Binding-site contacts:
Ligand atom C31 contacts residue TRP98 of chain 1.Q at 4.1 Å (hydrophobic).
Ligand atom C11 contacts residue TYR35 of chain 1.Z at 3.8 Å (hydrophobic).
Ligand atom C25 contacts residue LEU95 of chain 1.Q at 3.9 Å (hydrophobic).
Ligand atom C9 contacts residue TYR35 of chain 1.Z at 3.9 Å (hydrophobic).
Ligand atom C37 contacts residue LEU34 of chain 1.Z at 4.1 Å (hydrophobic).
Ligand atom C19 contacts residue LEU27 of chain 1.Z at 3.6 Å (hydrophobic).
Ligand atom O16 contacts residue LEU28 of chain 1.Z at 3.9 Å.
Ligand atom O3 contacts residue HIS36 of chain 1.Z at 3.5 Å.
Ligand atom C25 contacts residue TRP98 of chain 1.Q at 3.6 Å (hydrophobic).
Ligand atom C5 contacts residue TYR35 of chain 1.Z at 3.8 Å (hydrophobic).
Ligand atom C37 contacts residue PHE459 of chain 1.N at 3.5 Å (hydrophobic).
Ligand atom C1 contacts residue GLY31 of chain 1.Z at 3.8 Å.
Ligand atom O55 contacts residue TRP32 of chain 1.Z at 3.3 Å.
Ligand atom C43 contacts residue PHE37 of chain 1.Y at 4.0 Å (hydrophobic).
Ligand atom C28 contacts residue LEU27 of chain 1.Z at 3.7 Å (hydrophobic).
Ligand atom O5 contacts residue TRP98 of chain 1.Q at 3.2 Å.
Ligand atom C28 contacts residue TRP98 of chain 1.Q at 4.1 Å (hydrophobic).
Ligand atom C57 contacts residue TRP98 of chain 1.Q at 3.6 Å (hydrophobic).
Ligand atom C40 contacts residue LEU462 of chain 1.N at 4.1 Å (hydrophobic).
Ligand atom C1 contacts residue LEU28 of chain 1.Z at 3.9 Å (hydrophobic).
Ligand atom C43 contacts residue PHE459 of chain 1.N at 3.8 Å (hydrophobic).
Ligand atom O16 contacts residue GLY31 of chain 1.Z at 3.7 Å.
Ligand atom O49 contacts residue GLY31 of chain 1.Z at 4.1 Å.
Ligand atom O61 contacts residue TYR102 of chain 1.Q at 3.9 Å.
Ligand atom O49 contacts residue TRP32 of chain 1.Z at 3.5 Å (h-bond).
Ligand atom O49 contacts residue LEU28 of chain 1.Z at 2.8 Å (h-bond).
Ligand atom C43 contacts residue LEU35 of chain 1.N at 3.8 Å (hydrophobic).
Ligand atom C10 contacts residue TYR35 of chain 1.Z at 3.4 Å (hydrophobic).
Ligand atom C40 contacts residue PHE37 of chain 1.Y at 4.1 Å (hydrophobic).
Ligand atom C43 contacts residue LEU34 of chain 1.Z at 4.0 Å (hydrophobic).
Ligand atom C22 contacts residue TRP98 of chain 1.Q at 3.4 Å (hydrophobic).
Ligand atom C34 contacts residue LEU27 of chain 1.Z at 4.0 Å (hydrophobic).
Ligand atom O6 contacts residue TYR35 of chain 1.Z at 2.8 Å (h-bond).
Ligand atom O16 contacts residue LEU27 of chain 1.Z at 4.0 Å.
Ligand atom C1 contacts residue TRP32 of chain 1.Z at 3.5 Å (hydrophobic).
Ligand atom C57 contacts residue TYR35 of chain 1.Z at 4.1 Å (hydrophobic).
Ligand atom O1 contacts residue TYR35 of chain 1.Z at 3.0 Å.
Ligand atom C18 contacts residue LEU28 of chain 1.Z at 3.7 Å (hydrophobic).
Ligand atom O16 contacts residue TRP98 of chain 1.Q at 3.9 Å.
Ligand atom O61 contacts residue TRP98 of chain 1.Q at 3.0 Å (h-bond).

This protein binds this small molecule.
Small molecule (SMILES): CCCCCCCCCCO[C@@H]1O[C@H](CO)[C@@H](O[C@H]2O[C@H](CO)[C@@H](O)[C@H](O)[C@H]2O)[C@H](O)[C@H]1O

Sequence of chain 1.Q:
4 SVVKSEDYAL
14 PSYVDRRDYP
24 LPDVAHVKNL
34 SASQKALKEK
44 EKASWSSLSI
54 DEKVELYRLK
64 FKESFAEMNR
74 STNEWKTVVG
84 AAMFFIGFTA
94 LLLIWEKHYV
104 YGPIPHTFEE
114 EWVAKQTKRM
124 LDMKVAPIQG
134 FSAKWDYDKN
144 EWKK

Sequence of chain 1.Y:
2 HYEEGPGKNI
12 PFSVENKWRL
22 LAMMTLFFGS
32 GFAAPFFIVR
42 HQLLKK

Sequence of chain 1.Z:
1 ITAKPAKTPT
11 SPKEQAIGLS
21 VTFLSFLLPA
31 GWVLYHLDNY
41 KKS

Sequence of chain 1.N:
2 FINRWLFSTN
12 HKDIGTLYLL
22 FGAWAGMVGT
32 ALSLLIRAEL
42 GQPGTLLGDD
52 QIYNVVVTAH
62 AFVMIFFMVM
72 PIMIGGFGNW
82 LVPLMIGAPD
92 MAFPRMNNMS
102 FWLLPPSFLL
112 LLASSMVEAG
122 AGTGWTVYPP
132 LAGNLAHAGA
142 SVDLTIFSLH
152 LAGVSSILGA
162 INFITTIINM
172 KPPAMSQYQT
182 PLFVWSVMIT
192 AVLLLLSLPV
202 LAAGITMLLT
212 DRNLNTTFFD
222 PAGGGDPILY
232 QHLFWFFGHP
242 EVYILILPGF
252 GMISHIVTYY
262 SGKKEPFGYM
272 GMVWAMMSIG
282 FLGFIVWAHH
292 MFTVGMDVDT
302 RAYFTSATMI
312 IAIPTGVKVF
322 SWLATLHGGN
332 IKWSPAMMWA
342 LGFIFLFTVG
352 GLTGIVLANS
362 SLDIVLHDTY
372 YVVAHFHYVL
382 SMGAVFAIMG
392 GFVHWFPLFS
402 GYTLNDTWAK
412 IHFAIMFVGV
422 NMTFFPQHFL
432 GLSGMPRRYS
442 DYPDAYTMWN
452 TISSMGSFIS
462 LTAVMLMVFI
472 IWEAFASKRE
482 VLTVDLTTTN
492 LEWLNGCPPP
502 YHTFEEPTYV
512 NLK